A protein and the small-molecule ligand that binds it are described below.
Small molecule (SMILES): CC(=O)N[C@@H]1[C@@H](O)[C@H](O)[C@@H](CO)O[C@H]1O

Binding-site contacts:
Ligand atom O4 contacts residue ASN318 of chain 3.K at 4.5 Å.
Ligand atom C6 contacts residue ASN318 of chain 3.K at 3.2 Å.
Ligand atom O6 contacts residue SER284 of chain 3.K at 2.9 Å (h-bond).
Ligand atom O6 contacts residue ASN318 of chain 3.K at 3.0 Å (h-bond).
Ligand atom C6 contacts residue SER284 of chain 3.K at 3.4 Å.

Sequence of chain 3.K:
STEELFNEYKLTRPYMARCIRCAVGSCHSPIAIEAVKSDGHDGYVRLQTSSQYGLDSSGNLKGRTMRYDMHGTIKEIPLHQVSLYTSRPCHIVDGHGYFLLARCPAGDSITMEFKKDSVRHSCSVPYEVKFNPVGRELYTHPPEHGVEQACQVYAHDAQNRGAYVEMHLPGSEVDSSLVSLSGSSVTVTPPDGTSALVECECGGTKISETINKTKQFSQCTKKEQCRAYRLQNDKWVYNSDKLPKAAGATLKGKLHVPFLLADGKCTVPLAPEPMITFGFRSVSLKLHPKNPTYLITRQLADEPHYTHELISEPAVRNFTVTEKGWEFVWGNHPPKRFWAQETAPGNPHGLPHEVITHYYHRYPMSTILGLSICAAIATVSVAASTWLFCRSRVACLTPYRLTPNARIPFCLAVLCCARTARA